Sequence of chain 1.D:
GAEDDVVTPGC

Sequence of chain 1.B:
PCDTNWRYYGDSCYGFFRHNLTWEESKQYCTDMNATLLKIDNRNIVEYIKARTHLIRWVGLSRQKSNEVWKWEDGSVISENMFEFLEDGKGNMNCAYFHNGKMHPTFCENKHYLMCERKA

Binding-site contacts:
Ligand atom C8 contacts residue PRO16 of chain 1.D at 3.9 Å (hydrophobic).
Ligand atom C5 contacts residue THR15 of chain 1.D at 2.8 Å.
Ligand atom C4 contacts residue THR15 of chain 1.D at 3.5 Å.
Ligand atom N2 contacts residue THR15 of chain 1.D at 2.7 Å (h-bond).
Ligand atom C11 contacts residue PHE24 of chain 1.B at 3.5 Å (hydrophobic).
Ligand atom N5 contacts residue PHE23 of chain 1.B at 3.0 Å (h-bond).
Ligand atom O9 contacts residue TYR36 of chain 1.B at 3.7 Å.
Ligand atom N5 contacts residue PHE24 of chain 1.B at 3.7 Å.
Ligand atom O9 contacts residue HIS26 of chain 1.B at 3.0 Å (h-bond).
Ligand atom C1 contacts residue ARG25 of chain 1.B at 3.6 Å.
Ligand atom N2 contacts residue PRO16 of chain 1.D at 3.7 Å.
Ligand atom C5 contacts residue PHE23 of chain 1.B at 3.4 Å (hydrophobic).
Ligand atom O1A contacts residue ARG25 of chain 1.B at 2.9 Å (salt-bridge).
Ligand atom O6 contacts residue ARG25 of chain 1.B at 3.5 Å (salt-bridge).
Ligand atom C11 contacts residue TRP13 of chain 1.B at 3.4 Å (hydrophobic).
Ligand atom C2 contacts residue THR15 of chain 1.D at 2.4 Å.
Ligand atom C6 contacts residue PHE23 of chain 1.B at 3.7 Å (hydrophobic).
Ligand atom O8 contacts residue HIS26 of chain 1.B at 3.1 Å (h-bond).
Ligand atom C11 contacts residue ASN12 of chain 1.B at 3.9 Å.
Ligand atom C4 contacts residue PHE23 of chain 1.B at 3.2 Å (hydrophobic).
Ligand atom O4 contacts residue PHE23 of chain 1.B at 3.8 Å.
Ligand atom C6 contacts residue ARG25 of chain 1.B at 3.9 Å.
Ligand atom C8 contacts residue GLY17 of chain 1.D at 3.6 Å.
Ligand atom O8 contacts residue PHE24 of chain 1.B at 3.5 Å.
Ligand atom C1 contacts residue THR15 of chain 1.D at 1.5 Å.
Ligand atom O1A contacts residue PHE24 of chain 1.B at 3.5 Å.
Ligand atom C9 contacts residue HIS26 of chain 1.B at 3.8 Å.
Ligand atom C7 contacts residue THR15 of chain 1.D at 3.6 Å.
Ligand atom C7 contacts residue GLY17 of chain 1.D at 3.8 Å.
Ligand atom C8 contacts residue THR15 of chain 1.D at 3.4 Å.
Ligand atom O1B contacts residue ARG25 of chain 1.B at 2.7 Å (salt-bridge).
Ligand atom C9 contacts residue TYR36 of chain 1.B at 3.6 Å (hydrophobic).
Ligand atom C10 contacts residue PHE24 of chain 1.B at 3.7 Å (hydrophobic).
Ligand atom C3 contacts residue THR15 of chain 1.D at 3.0 Å.
Ligand atom O6 contacts residue THR15 of chain 1.D at 3.6 Å.
Ligand atom C7 contacts residue PHE24 of chain 1.B at 3.8 Å (hydrophobic).
Ligand atom C1 contacts residue PRO16 of chain 1.D at 3.3 Å (hydrophobic).
Ligand atom O10 contacts residue ASN12 of chain 1.B at 3.1 Å.
Ligand atom O5 contacts residue THR15 of chain 1.D at 2.4 Å (h-bond).
Ligand atom C10 contacts residue ASN12 of chain 1.B at 3.4 Å.

This small molecule binds to this protein.
Small molecule (SMILES): CC(=O)N[C@H]1[C@H]([C@H](O)[C@H](O)CO)O[C@@](OC[C@H]2OC[C@H](NC(C)=O)[C@@H](O[C@@H]3O[C@H](CO)[C@H](O)[C@H](O)[C@H]3O)[C@H]2O)(C(=O)O)C[C@@H]1O